Sequence of chain 1.F:
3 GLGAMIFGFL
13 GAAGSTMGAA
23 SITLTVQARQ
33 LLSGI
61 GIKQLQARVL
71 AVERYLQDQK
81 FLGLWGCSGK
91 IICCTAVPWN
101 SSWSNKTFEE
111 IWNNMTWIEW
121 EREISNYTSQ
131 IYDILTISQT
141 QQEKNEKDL

Binding-site contacts:
Ligand atom N2 contacts residue ASN105 of chain 1.F at 3.0 Å (h-bond).
Ligand atom C3 contacts residue ASN105 of chain 1.F at 3.9 Å.
Ligand atom C5 contacts residue ASN105 of chain 1.F at 3.8 Å.
Ligand atom C4 contacts residue ASN105 of chain 1.F at 4.3 Å.
Ligand atom C6 contacts residue SER101 of chain 1.F at 4.4 Å.
Ligand atom C1 contacts residue SER28 of chain 1.H at 4.2 Å.
Ligand atom O5 contacts residue SER28 of chain 1.H at 4.0 Å.
Ligand atom C1 contacts residue ASN105 of chain 1.F at 1.5 Å.
Ligand atom N2 contacts residue GLN27 of chain 1.H at 4.4 Å.
Ligand atom C2 contacts residue ASN105 of chain 1.F at 2.5 Å.
Ligand atom O6 contacts residue SER101 of chain 1.F at 3.6 Å.
Ligand atom O7 contacts residue THR107 of chain 1.F at 4.0 Å.
Ligand atom O7 contacts residue ASN105 of chain 1.F at 3.7 Å.
Ligand atom O5 contacts residue ASN105 of chain 1.F at 2.5 Å (h-bond).
Ligand atom C7 contacts residue ASN105 of chain 1.F at 4.0 Å.

This small molecule binds to this protein.
Small molecule (SMILES): CC(=O)N[C@@H]1[C@@H](O)[C@H](O)[C@@H](CO)O[C@H]1O

Sequence of chain 1.H:
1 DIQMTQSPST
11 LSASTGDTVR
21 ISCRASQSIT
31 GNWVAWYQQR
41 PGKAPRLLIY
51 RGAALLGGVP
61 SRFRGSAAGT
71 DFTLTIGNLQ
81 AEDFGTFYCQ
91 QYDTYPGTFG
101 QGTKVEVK